This protein binds this small molecule.
Small molecule (SMILES): NC(=[NH2+])NCCC[C@H](NC(=O)CNC(=O)[C@@H](N)CCC(=O)O)[C@H](O)CCl

Binding-site contacts:
Ligand atom CA1 contacts residue SER213 of chain 1.D at 3.6 Å.
Ligand atom CB contacts residue GLY215 of chain 1.D at 3.5 Å.
Ligand atom O1 contacts residue GLN191 of chain 1.D at 3.1 Å (h-bond).
Ligand atom C contacts residue GLY215 of chain 1.D at 3.8 Å.
Ligand atom CB1 contacts residue CYS190 of chain 1.D at 3.4 Å (hydrophobic).
Ligand atom NH2 contacts residue SER189 of chain 1.D at 3.3 Å (h-bond).
Ligand atom N2 contacts residue SER213 of chain 1.D at 2.8 Å (h-bond).
Ligand atom CG1 contacts residue SER213 of chain 1.D at 3.6 Å.
Ligand atom CA2 contacts residue GLN191 of chain 1.D at 3.8 Å.
Ligand atom NH2 contacts residue GLY225 of chain 1.D at 3.5 Å.
Ligand atom C3 contacts residue SER194 of chain 1.D at 2.5 Å.
Ligand atom CA contacts residue GLY215 of chain 1.D at 3.6 Å.
Ligand atom CA2 contacts residue SER194 of chain 1.D at 2.5 Å.
Ligand atom O2 contacts residue GLN191 of chain 1.D at 3.8 Å.
Ligand atom C2 contacts residue HIS44 of chain 1.D at 2.5 Å.
Ligand atom NH1 contacts residue GLY215 of chain 1.D at 3.6 Å.
Ligand atom CA2 contacts residue HIS44 of chain 1.D at 3.4 Å.
Ligand atom CZ contacts residue SER189 of chain 1.D at 3.5 Å.
Ligand atom C3 contacts residue HIS44 of chain 1.D at 1.4 Å.
Ligand atom O contacts residue TRP214 of chain 1.D at 3.4 Å.
Ligand atom NE contacts residue SER189 of chain 1.D at 3.7 Å.
Ligand atom CD contacts residue GLN191 of chain 1.D at 3.6 Å.
Ligand atom OE2 contacts residue GLN191 of chain 1.D at 3.7 Å.
Ligand atom C2 contacts residue SER194 of chain 1.D at 1.4 Å.
Ligand atom O contacts residue GLY215 of chain 1.D at 3.2 Å (h-bond).
Ligand atom N2 contacts residue SER194 of chain 1.D at 3.2 Å (h-bond).
Ligand atom NH1 contacts residue GLY217 of chain 1.D at 2.7 Å (h-bond).
Ligand atom C1 contacts residue HIS44 of chain 1.D at 3.6 Å.
Ligand atom O2 contacts residue SER194 of chain 1.D at 2.1 Å (h-bond).
Ligand atom CG1 contacts residue TRP214 of chain 1.D at 3.8 Å (hydrophobic).
Ligand atom CG1 contacts residue SER194 of chain 1.D at 3.8 Å.
Ligand atom C1 contacts residue SER213 of chain 1.D at 3.6 Å.
Ligand atom NH2 contacts residue ASP188 of chain 1.D at 3.1 Å (salt-bridge).
Ligand atom N contacts residue GLN87 of chain 1.D at 3.2 Å (h-bond).
Ligand atom N2 contacts residue HIS44 of chain 1.D at 3.1 Å (h-bond).
Ligand atom O2 contacts residue HIS44 of chain 1.D at 3.8 Å.
Ligand atom CA1 contacts residue TRP214 of chain 1.D at 3.8 Å (hydrophobic).
Ligand atom CB1 contacts residue SER194 of chain 1.D at 2.9 Å.
Ligand atom N contacts residue GLY215 of chain 1.D at 3.1 Å (h-bond).
Ligand atom O2 contacts residue GLY192 of chain 1.D at 3.0 Å (h-bond).

Sequence of chain 1.D:
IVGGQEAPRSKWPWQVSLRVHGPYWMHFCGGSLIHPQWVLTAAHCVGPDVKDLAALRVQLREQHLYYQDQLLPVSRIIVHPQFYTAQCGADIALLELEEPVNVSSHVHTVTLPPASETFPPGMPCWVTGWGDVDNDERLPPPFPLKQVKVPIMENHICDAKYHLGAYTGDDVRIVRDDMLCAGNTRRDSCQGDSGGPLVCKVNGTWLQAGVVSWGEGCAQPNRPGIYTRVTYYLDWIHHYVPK